The protein below binds the small molecule below.
Small molecule (SMILES): N[C@@H](CCC(=O)O)C(=O)O

Binding-site contacts:
Ligand atom CD contacts residue GLY63 of chain 2.A at 3.7 Å.
Ligand atom OE1 contacts residue VAL77 of chain 2.A at 4.5 Å.
Ligand atom CG contacts residue LEU62 of chain 2.A at 4.1 Å (hydrophobic).
Ligand atom CG contacts residue ARG75 of chain 2.A at 4.0 Å.
Ligand atom CG contacts residue GLN61 of chain 2.A at 3.9 Å.
Ligand atom OE1 contacts residue ARG75 of chain 2.A at 2.5 Å (salt-bridge).
Ligand atom CB contacts residue GLN61 of chain 2.A at 3.6 Å.
Ligand atom CB contacts residue ARG75 of chain 2.A at 3.8 Å.
Ligand atom OE2 contacts residue SER64 of chain 2.A at 3.2 Å (h-bond).
Ligand atom OE1 contacts residue SER64 of chain 2.A at 3.0 Å (h-bond).
Ligand atom CB contacts residue VAL77 of chain 2.A at 3.6 Å (hydrophobic).
Ligand atom OE1 contacts residue GLY63 of chain 2.A at 4.2 Å.
Ligand atom OE2 contacts residue GLY63 of chain 2.A at 3.4 Å.
Ligand atom CD contacts residue ARG75 of chain 2.A at 3.7 Å.
Ligand atom CG contacts residue GLY63 of chain 2.A at 3.7 Å.
Ligand atom CD contacts residue SER64 of chain 2.A at 3.5 Å.
Ligand atom CG contacts residue VAL77 of chain 2.A at 4.0 Å (hydrophobic).

Sequence of chain 2.A:
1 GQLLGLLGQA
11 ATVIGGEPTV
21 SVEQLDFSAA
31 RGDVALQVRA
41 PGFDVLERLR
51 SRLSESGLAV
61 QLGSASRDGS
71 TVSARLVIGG